Binding-site contacts:
Ligand atom C2 contacts residue ASP783 of chain 1.C at 4.4 Å.
Ligand atom C5 contacts residue ASN696 of chain 1.B at 3.7 Å.
Ligand atom C1 contacts residue ASN696 of chain 1.B at 1.4 Å.
Ligand atom O5 contacts residue ASN696 of chain 1.B at 2.4 Å (h-bond).
Ligand atom O5 contacts residue ASP783 of chain 1.C at 2.9 Å (salt-bridge).
Ligand atom C1 contacts residue ASP783 of chain 1.C at 3.7 Å.
Ligand atom C6 contacts residue ASP783 of chain 1.C at 3.9 Å.
Ligand atom C7 contacts residue ASN696 of chain 1.B at 3.9 Å.
Ligand atom O7 contacts residue ASN696 of chain 1.B at 4.5 Å.
Ligand atom N2 contacts residue ASN697 of chain 1.B at 4.1 Å.
Ligand atom C2 contacts residue ASN696 of chain 1.B at 2.5 Å.
Ligand atom N2 contacts residue ASN696 of chain 1.B at 2.9 Å (h-bond).
Ligand atom C5 contacts residue ASP783 of chain 1.C at 4.0 Å.
Ligand atom C4 contacts residue ASN696 of chain 1.B at 4.2 Å.
Ligand atom C3 contacts residue ASN696 of chain 1.B at 3.8 Å.

Sequence of chain 1.B:
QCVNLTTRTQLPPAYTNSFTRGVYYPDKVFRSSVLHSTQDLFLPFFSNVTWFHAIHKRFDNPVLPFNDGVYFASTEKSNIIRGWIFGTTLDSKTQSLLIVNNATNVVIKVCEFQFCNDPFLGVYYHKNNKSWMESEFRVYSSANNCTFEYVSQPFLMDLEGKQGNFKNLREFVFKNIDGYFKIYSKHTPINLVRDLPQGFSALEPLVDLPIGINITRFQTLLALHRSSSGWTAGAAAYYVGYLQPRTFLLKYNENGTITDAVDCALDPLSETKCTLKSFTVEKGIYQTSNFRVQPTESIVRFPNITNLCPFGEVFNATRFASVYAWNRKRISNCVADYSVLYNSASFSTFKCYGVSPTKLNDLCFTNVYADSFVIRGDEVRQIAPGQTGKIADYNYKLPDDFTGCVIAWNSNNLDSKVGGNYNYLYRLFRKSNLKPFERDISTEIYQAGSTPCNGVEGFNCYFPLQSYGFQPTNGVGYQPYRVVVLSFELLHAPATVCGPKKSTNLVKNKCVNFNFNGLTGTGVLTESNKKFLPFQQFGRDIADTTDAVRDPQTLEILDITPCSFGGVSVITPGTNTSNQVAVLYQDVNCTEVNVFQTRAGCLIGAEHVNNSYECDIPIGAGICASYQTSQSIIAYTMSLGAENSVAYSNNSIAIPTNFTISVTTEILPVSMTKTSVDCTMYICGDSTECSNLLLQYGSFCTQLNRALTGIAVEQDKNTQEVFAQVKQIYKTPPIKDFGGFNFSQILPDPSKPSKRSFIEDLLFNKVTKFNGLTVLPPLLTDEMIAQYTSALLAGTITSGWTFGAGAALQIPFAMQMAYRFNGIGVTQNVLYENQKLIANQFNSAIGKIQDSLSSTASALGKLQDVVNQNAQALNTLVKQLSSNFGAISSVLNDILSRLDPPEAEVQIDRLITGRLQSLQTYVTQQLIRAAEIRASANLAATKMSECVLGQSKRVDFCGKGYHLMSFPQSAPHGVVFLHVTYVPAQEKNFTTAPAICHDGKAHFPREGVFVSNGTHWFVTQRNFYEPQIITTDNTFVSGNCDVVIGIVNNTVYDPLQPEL

A small-molecule ligand and the protein it binds are described below.
Small molecule (SMILES): CC(=O)N[C@@H]1[C@@H](O)[C@H](O)[C@@H](CO)O[C@H]1O

Sequence of chain 1.C:
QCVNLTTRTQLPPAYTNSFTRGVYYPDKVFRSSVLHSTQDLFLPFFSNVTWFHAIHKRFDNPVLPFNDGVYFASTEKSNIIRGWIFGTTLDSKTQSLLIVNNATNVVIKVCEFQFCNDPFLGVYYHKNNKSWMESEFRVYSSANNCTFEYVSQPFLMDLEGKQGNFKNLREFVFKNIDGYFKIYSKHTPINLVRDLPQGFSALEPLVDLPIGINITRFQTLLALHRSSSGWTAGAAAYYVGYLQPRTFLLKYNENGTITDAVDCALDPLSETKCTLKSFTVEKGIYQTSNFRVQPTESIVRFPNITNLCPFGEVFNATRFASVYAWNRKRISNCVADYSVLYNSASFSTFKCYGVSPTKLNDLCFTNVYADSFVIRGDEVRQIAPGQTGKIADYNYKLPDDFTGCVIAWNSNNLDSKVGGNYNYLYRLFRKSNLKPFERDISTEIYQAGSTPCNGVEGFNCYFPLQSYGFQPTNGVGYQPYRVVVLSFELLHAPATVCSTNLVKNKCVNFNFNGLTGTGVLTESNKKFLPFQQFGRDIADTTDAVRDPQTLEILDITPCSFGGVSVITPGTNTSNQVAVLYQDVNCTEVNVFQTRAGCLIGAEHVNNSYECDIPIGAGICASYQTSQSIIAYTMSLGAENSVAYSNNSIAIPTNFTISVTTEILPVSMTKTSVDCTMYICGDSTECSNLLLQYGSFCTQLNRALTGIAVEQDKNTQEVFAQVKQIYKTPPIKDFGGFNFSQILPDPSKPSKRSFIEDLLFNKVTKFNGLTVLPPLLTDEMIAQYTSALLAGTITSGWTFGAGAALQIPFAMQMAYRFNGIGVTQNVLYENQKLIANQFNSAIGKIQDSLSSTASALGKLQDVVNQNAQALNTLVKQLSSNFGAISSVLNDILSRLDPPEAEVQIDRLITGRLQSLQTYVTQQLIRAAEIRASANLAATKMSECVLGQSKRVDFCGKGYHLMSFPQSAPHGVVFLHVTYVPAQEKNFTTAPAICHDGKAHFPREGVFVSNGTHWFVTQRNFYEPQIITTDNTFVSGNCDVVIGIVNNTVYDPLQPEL